Sequence of chain 1.F:
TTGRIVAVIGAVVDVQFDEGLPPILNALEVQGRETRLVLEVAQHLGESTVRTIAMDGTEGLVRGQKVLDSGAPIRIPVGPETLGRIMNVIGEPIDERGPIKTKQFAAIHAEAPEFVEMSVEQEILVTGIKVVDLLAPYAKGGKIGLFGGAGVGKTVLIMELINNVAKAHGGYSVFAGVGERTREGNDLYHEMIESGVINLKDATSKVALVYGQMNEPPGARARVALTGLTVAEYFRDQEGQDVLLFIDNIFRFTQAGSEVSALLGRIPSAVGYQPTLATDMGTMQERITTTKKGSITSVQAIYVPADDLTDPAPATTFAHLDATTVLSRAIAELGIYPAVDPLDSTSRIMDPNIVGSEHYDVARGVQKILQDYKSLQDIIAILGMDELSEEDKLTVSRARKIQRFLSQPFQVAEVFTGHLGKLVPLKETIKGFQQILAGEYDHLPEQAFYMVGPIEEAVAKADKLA

A small-molecule ligand and the protein it binds are described below.
Small molecule (SMILES): Nc1ncnc2c1ncn2[C@@H]1O[C@H](CO[P](=O)(O)O[P](=O)(O)NP(=O)(O)O)[C@@H](O)[C@H]1O

Sequence of chain 1.B:
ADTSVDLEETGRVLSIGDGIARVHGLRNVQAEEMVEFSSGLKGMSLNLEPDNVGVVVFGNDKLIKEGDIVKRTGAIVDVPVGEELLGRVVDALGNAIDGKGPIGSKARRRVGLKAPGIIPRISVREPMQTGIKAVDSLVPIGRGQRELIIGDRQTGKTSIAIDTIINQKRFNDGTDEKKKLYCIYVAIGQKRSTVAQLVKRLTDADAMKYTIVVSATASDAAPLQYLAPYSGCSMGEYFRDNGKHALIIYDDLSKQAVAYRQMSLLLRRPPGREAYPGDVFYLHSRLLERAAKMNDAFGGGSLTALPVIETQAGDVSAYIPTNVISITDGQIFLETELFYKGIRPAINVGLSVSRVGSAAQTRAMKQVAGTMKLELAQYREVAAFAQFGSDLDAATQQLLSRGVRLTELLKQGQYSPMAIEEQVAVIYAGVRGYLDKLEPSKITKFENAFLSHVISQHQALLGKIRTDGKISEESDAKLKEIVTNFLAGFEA

Binding-site contacts:
Ligand atom O1B contacts residue GLY149 of chain 1.F at 3.2 Å (h-bond).
Ligand atom O3A contacts residue GLY153 of chain 1.F at 2.7 Å (h-bond).
Ligand atom O2A contacts residue ARG355 of chain 1.B at 3.0 Å (salt-bridge).
Ligand atom O1A contacts residue VAL156 of chain 1.F at 2.4 Å (h-bond).
Ligand atom O1G contacts residue SER326 of chain 1.B at 3.0 Å.
Ligand atom N3B contacts residue GLY151 of chain 1.F at 3.3 Å (h-bond).
Ligand atom N3B contacts residue MG1 of chain 1.CA at 2.9 Å.
Ligand atom O2B contacts residue MG1 of chain 1.CA at 2.2 Å.
Ligand atom O5' contacts residue VAL156 of chain 1.F at 3.5 Å.
Ligand atom O1B contacts residue LYS154 of chain 1.F at 2.8 Å (salt-bridge).
Ligand atom O3G contacts residue GLY151 of chain 1.F at 3.3 Å (h-bond).
Ligand atom C6 contacts residue TYR337 of chain 1.F at 3.5 Å (hydrophobic).
Ligand atom PB contacts residue LYS154 of chain 1.F at 3.4 Å.
Ligand atom C5' contacts residue GLY151 of chain 1.F at 3.4 Å.
Ligand atom O2B contacts residue LYS154 of chain 1.F at 3.3 Å.
Ligand atom O1G contacts residue ILE325 of chain 1.B at 3.3 Å (h-bond).
Ligand atom PB contacts residue MG1 of chain 1.CA at 3.1 Å.
Ligand atom O2B contacts residue THR155 of chain 1.F at 2.7 Å (h-bond).
Ligand atom N6 contacts residue PHE410 of chain 1.F at 3.4 Å.
Ligand atom C2' contacts residue PHE416 of chain 1.F at 3.5 Å (hydrophobic).
Ligand atom N1 contacts residue ALA413 of chain 1.F at 3.5 Å.
Ligand atom O3A contacts residue LYS154 of chain 1.F at 2.8 Å (salt-bridge).
Ligand atom O1G contacts residue ARG181 of chain 1.F at 2.5 Å (salt-bridge).
Ligand atom C4 contacts residue TYR337 of chain 1.F at 3.4 Å (hydrophobic).
Ligand atom O1A contacts residue THR155 of chain 1.F at 3.0 Å (h-bond).
Ligand atom O2G contacts residue GLU180 of chain 1.F at 2.9 Å (salt-bridge).
Ligand atom N3 contacts residue PHE416 of chain 1.F at 3.3 Å.
Ligand atom O2' contacts residue PHE416 of chain 1.F at 3.1 Å.
Ligand atom O3G contacts residue ALA150 of chain 1.F at 3.5 Å.
Ligand atom O3' contacts residue ARG355 of chain 1.B at 3.2 Å.
Ligand atom N7 contacts residue VAL156 of chain 1.F at 3.4 Å.
Ligand atom O2G contacts residue ARG181 of chain 1.F at 3.2 Å (salt-bridge).
Ligand atom N1 contacts residue TYR337 of chain 1.F at 3.4 Å.
Ligand atom O1B contacts residue VAL152 of chain 1.F at 3.5 Å (h-bond).
Ligand atom PG contacts residue MG1 of chain 1.CA at 3.0 Å.
Ligand atom O2G contacts residue MG1 of chain 1.CA at 2.1 Å.
Ligand atom O2A contacts residue MG1 of chain 1.CA at 3.2 Å.
Ligand atom C5 contacts residue TYR337 of chain 1.F at 3.3 Å (hydrophobic).
Ligand atom O5' contacts residue GLY153 of chain 1.F at 3.4 Å.
Ligand atom O3G contacts residue LYS154 of chain 1.F at 3.4 Å (salt-bridge).